A small-molecule ligand and the protein it binds are described below.
Small molecule (SMILES): CC(C)CCC[C@@H](C)[C@H]1CC[C@H]2[C@@H]3CC=C4C[C@@H](O)CC[C@]4(C)[C@H]3CC[C@]12C

Sequence of chain 1.A:
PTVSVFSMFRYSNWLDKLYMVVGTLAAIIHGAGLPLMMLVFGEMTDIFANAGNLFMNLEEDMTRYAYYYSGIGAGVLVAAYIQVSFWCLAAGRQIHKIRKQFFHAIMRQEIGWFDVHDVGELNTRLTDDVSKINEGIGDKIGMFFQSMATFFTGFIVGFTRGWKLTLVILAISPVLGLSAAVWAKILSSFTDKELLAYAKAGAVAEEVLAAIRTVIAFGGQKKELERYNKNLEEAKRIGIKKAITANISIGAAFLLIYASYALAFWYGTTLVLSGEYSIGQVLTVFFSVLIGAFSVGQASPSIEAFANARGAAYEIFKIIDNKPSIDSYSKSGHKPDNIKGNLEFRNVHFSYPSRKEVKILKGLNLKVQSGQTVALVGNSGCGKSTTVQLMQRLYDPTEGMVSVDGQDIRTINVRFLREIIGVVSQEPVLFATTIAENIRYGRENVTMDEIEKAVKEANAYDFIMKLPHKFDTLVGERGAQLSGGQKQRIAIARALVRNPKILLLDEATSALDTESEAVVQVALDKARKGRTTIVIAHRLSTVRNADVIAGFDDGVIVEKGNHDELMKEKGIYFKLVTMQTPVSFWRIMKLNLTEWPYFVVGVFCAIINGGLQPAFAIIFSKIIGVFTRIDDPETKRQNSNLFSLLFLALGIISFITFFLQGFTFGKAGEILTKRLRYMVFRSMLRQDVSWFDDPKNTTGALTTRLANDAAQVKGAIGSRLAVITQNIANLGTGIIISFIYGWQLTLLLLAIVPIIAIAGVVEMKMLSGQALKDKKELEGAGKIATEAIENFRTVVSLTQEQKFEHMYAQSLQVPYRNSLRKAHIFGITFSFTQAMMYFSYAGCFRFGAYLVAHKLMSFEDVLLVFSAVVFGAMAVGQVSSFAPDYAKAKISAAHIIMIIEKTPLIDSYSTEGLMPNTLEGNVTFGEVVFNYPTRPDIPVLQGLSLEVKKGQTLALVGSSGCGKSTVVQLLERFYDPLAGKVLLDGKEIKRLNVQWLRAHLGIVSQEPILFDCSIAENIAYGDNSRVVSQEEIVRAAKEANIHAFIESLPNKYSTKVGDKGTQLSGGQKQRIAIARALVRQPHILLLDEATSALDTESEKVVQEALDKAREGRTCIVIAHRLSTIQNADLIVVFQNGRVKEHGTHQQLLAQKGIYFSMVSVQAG

Binding-site contacts:
Ligand atom C8 contacts residue TYR117 of chain 1.A at 4.3 Å (hydrophobic).
Ligand atom C7 contacts residue VAL71 of chain 1.A at 3.9 Å (hydrophobic).
Ligand atom C19 contacts residue VAL71 of chain 1.A at 4.4 Å (hydrophobic).
Ligand atom C4 contacts residue LEU70 of chain 1.A at 4.5 Å (hydrophobic).
Ligand atom C2 contacts residue GLU74 of chain 1.A at 4.3 Å.
Ligand atom C16 contacts residue ILE121 of chain 1.A at 3.9 Å (hydrophobic).
Ligand atom C25 contacts residue ALA63 of chain 1.A at 4.3 Å (hydrophobic).
Ligand atom C5 contacts residue VAL71 of chain 1.A at 4.1 Å (hydrophobic).
Ligand atom C14 contacts residue TYR117 of chain 1.A at 4.2 Å (hydrophobic).
Ligand atom C15 contacts residue TYR117 of chain 1.A at 3.9 Å (hydrophobic).
Ligand atom C19 contacts residue LEU70 of chain 1.A at 3.4 Å (hydrophobic).
Ligand atom C8 contacts residue VAL71 of chain 1.A at 4.5 Å (hydrophobic).
Ligand atom C27 contacts residue ALA63 of chain 1.A at 4.1 Å (hydrophobic).
Ligand atom C2 contacts residue CLR1 of chain 1.P at 4.0 Å.
Ligand atom C15 contacts residue ILE121 of chain 1.A at 3.8 Å (hydrophobic).
Ligand atom O1 contacts residue GLU74 of chain 1.A at 2.2 Å (salt-bridge).
Ligand atom C18 contacts residue LEU67 of chain 1.A at 3.6 Å (hydrophobic).
Ligand atom C26 contacts residue ALA63 of chain 1.A at 3.6 Å (hydrophobic).
Ligand atom C18 contacts residue ILE121 of chain 1.A at 3.8 Å (hydrophobic).
Ligand atom C7 contacts residue TYR117 of chain 1.A at 3.1 Å (hydrophobic).
Ligand atom C4 contacts residue VAL71 of chain 1.A at 4.4 Å (hydrophobic).
Ligand atom C3 contacts residue GLU74 of chain 1.A at 3.5 Å.
Ligand atom C27 contacts residue LEU67 of chain 1.A at 3.9 Å (hydrophobic).
Ligand atom C2 contacts residue LEU70 of chain 1.A at 4.1 Å (hydrophobic).
Ligand atom C1 contacts residue CLR1 of chain 1.P at 4.3 Å.
Ligand atom C6 contacts residue TYR117 of chain 1.A at 3.6 Å (hydrophobic).
Ligand atom C6 contacts residue VAL71 of chain 1.A at 3.7 Å (hydrophobic).
Ligand atom C26 contacts residue ILE60 of chain 1.A at 4.3 Å (hydrophobic).
Ligand atom C25 contacts residue LEU67 of chain 1.A at 4.2 Å (hydrophobic).
Ligand atom C4 contacts residue GLU74 of chain 1.A at 3.2 Å.
Ligand atom C26 contacts residue GLY64 of chain 1.A at 4.5 Å.